Sequence of chain 1.A:
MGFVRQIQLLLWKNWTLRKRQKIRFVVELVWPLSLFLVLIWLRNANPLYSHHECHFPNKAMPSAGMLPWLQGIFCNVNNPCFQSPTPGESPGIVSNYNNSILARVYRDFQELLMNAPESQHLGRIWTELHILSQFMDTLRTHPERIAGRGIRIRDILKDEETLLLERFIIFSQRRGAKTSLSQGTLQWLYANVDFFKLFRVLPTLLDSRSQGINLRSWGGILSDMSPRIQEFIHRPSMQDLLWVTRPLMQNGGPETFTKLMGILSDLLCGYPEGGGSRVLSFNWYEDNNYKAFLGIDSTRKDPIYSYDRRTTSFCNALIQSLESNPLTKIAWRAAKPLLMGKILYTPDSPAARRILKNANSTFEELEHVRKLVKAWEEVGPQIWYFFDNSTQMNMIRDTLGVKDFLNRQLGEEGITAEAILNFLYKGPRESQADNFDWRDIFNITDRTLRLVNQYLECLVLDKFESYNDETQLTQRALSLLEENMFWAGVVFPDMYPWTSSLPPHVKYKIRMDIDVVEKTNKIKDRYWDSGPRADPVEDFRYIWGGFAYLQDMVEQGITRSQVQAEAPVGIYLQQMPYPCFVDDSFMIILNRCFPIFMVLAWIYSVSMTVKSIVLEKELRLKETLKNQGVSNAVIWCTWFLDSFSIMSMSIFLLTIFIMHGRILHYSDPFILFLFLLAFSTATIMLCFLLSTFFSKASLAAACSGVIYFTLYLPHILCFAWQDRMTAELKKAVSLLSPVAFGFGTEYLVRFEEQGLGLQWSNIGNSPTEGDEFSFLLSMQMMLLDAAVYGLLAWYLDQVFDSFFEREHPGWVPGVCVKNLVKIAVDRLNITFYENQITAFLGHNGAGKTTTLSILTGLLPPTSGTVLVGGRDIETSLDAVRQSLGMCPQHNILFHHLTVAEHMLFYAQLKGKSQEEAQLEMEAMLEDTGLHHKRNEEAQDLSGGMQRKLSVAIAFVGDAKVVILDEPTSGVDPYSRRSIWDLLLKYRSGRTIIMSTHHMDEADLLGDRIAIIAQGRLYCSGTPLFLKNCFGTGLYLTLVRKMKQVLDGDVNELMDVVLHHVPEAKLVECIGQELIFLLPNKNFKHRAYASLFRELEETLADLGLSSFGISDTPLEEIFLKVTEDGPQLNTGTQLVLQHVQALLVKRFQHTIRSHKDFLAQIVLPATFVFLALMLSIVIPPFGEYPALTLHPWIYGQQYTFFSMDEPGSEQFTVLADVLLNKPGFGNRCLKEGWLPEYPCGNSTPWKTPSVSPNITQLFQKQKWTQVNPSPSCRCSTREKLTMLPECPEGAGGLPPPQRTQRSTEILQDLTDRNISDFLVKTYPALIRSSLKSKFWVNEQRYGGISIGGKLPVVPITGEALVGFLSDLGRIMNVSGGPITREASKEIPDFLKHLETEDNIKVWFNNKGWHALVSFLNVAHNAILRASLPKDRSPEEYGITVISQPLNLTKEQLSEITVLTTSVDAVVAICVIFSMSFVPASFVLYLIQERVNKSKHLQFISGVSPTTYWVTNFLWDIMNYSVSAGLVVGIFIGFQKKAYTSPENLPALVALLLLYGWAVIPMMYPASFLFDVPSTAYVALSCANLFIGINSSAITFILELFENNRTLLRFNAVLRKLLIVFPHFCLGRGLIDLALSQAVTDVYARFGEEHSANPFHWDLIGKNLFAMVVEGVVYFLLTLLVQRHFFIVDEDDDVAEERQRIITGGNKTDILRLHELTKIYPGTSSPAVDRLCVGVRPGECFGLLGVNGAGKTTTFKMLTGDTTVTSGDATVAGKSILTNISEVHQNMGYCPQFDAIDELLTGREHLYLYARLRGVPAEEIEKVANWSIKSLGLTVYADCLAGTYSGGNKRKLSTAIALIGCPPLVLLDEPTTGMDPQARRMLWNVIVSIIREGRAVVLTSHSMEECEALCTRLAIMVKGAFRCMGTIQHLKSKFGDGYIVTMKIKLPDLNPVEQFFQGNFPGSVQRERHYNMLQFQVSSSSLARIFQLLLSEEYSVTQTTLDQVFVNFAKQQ

A protein and the small-molecule ligand that binds it are described below.
Small molecule (SMILES): CC(=O)N[C@H]1[C@H](O[C@H]2[C@H](O)[C@@H](NC(C)=O)CO[C@@H]2CO)O[C@H](CO)[C@@H](O[C@@H]2O[C@H](CO[C@@H]3O[C@H](CO)[C@@H](O)[C@H](O)[C@@H]3O)[C@@H](O)[C@H](O[C@@H]3O[C@H](CO)[C@@H](O)[C@H](O)[C@@H]3O)[C@@H]2O)[C@@H]1O

Binding-site contacts:
Ligand atom C6 contacts residue GLU440 of chain 1.A at 4.0 Å.
Ligand atom O6 contacts residue GLU440 of chain 1.A at 4.0 Å.
Ligand atom O6 contacts residue ASP544 of chain 1.A at 4.3 Å.
Ligand atom C2 contacts residue ASP544 of chain 1.A at 4.2 Å.
Ligand atom C6 contacts residue GLU443 of chain 1.A at 3.1 Å.
Ligand atom C3 contacts residue ARG386 of chain 1.A at 4.1 Å.
Ligand atom O6 contacts residue GLU443 of chain 1.A at 2.4 Å (salt-bridge).
Ligand atom C5 contacts residue ARG386 of chain 1.A at 4.0 Å.
Ligand atom C5 contacts residue ASN436 of chain 1.A at 3.6 Å.
Ligand atom C1 contacts residue ASN436 of chain 1.A at 1.4 Å.
Ligand atom O5 contacts residue ASP544 of chain 1.A at 4.4 Å.
Ligand atom C7 contacts residue GLU443 of chain 1.A at 4.0 Å.
Ligand atom O5 contacts residue GLU440 of chain 1.A at 3.7 Å.
Ligand atom N2 contacts residue ASN436 of chain 1.A at 2.8 Å (h-bond).
Ligand atom C7 contacts residue ASN436 of chain 1.A at 3.4 Å.
Ligand atom C3 contacts residue ASN436 of chain 1.A at 3.8 Å.
Ligand atom O3 contacts residue ASP544 of chain 1.A at 4.0 Å.
Ligand atom O4 contacts residue LEU543 of chain 1.A at 4.3 Å.
Ligand atom O7 contacts residue ASN436 of chain 1.A at 3.6 Å (h-bond).
Ligand atom O7 contacts residue LYS433 of chain 1.A at 3.7 Å.
Ligand atom O5 contacts residue LEU543 of chain 1.A at 4.4 Å.
Ligand atom C8 contacts residue GLU443 of chain 1.A at 3.2 Å.
Ligand atom C3 contacts residue ASP544 of chain 1.A at 3.7 Å.
Ligand atom O5 contacts residue ASN436 of chain 1.A at 2.3 Å (h-bond).
Ligand atom N2 contacts residue GLU443 of chain 1.A at 3.6 Å.
Ligand atom O5 contacts residue ARG386 of chain 1.A at 4.2 Å.
Ligand atom O7 contacts residue ASP544 of chain 1.A at 4.2 Å.
Ligand atom C6 contacts residue LEU543 of chain 1.A at 3.8 Å (hydrophobic).
Ligand atom C8 contacts residue PHE546 of chain 1.A at 4.4 Å (hydrophobic).
Ligand atom C8 contacts residue LEU432 of chain 1.A at 4.0 Å (hydrophobic).
Ligand atom C8 contacts residue ARG446 of chain 1.A at 3.3 Å.
Ligand atom O6 contacts residue ARG386 of chain 1.A at 4.4 Å.
Ligand atom C2 contacts residue ASN436 of chain 1.A at 2.4 Å.
Ligand atom O4 contacts residue ASP544 of chain 1.A at 3.6 Å.
Ligand atom C4 contacts residue ASN436 of chain 1.A at 4.2 Å.
Ligand atom C5 contacts residue LEU543 of chain 1.A at 3.6 Å (hydrophobic).
Ligand atom C1 contacts residue ARG386 of chain 1.A at 3.5 Å.
Ligand atom C1 contacts residue GLU440 of chain 1.A at 4.3 Å.
Ligand atom C1 contacts residue ASP544 of chain 1.A at 4.4 Å.
Ligand atom C2 contacts residue ARG386 of chain 1.A at 4.1 Å.